Sequence of chain 1.B:
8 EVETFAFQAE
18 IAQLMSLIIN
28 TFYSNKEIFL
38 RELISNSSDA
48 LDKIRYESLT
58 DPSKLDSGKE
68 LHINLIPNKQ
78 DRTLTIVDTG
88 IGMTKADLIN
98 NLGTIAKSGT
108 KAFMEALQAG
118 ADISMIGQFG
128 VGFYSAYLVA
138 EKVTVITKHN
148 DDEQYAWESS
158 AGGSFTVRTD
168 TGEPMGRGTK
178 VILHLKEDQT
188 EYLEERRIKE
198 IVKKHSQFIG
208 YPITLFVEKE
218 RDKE

The protein below binds the small molecule below.
Small molecule (SMILES): Nc1ncnc2c1ncn2[C@@H]1O[C@H](CO[P](=O)(O)O[P](=O)(O)NP(=O)(O)O)[C@@H](O)[C@H]1O

Binding-site contacts:
Ligand atom O3A contacts residue GLY127 of chain 1.B at 3.8 Å.
Ligand atom N9 contacts residue MET90 of chain 1.B at 3.9 Å.
Ligand atom C2 contacts residue ALA47 of chain 1.B at 3.6 Å (hydrophobic).
Ligand atom O2A contacts residue PHE130 of chain 1.B at 3.0 Å (h-bond).
Ligand atom O1B contacts residue ASN43 of chain 1.B at 3.0 Å (h-bond).
Ligand atom O3G contacts residue GLY129 of chain 1.B at 3.3 Å (h-bond).
Ligand atom O4' contacts residue LEU99 of chain 1.B at 3.6 Å.
Ligand atom O2' contacts residue ASN98 of chain 1.B at 3.1 Å (h-bond).
Ligand atom O3G contacts residue GLY127 of chain 1.B at 3.0 Å.
Ligand atom O1A contacts residue ASN43 of chain 1.B at 3.0 Å (h-bond).
Ligand atom O1A contacts residue MG1 of chain 1.F at 2.1 Å.
Ligand atom O1B contacts residue MG1 of chain 1.F at 2.1 Å.
Ligand atom PA contacts residue MG1 of chain 1.F at 3.2 Å.
Ligand atom N6 contacts residue ASP85 of chain 1.B at 3.0 Å (salt-bridge).
Ligand atom C4' contacts residue ASN98 of chain 1.B at 3.8 Å.
Ligand atom O2G contacts residue MG1 of chain 1.F at 2.0 Å.
Ligand atom N1 contacts residue THR176 of chain 1.B at 3.4 Å (h-bond).
Ligand atom O2G contacts residue GLY129 of chain 1.B at 3.8 Å.
Ligand atom PA contacts residue PHE130 of chain 1.B at 3.5 Å.
Ligand atom O1A contacts residue PHE130 of chain 1.B at 3.1 Å (h-bond).
Ligand atom O1A contacts residue GLY129 of chain 1.B at 3.8 Å.
Ligand atom O2G contacts residue GLU39 of chain 1.B at 3.6 Å.
Ligand atom N3 contacts residue MET90 of chain 1.B at 3.6 Å.
Ligand atom O3G contacts residue VAL128 of chain 1.B at 3.3 Å (h-bond).
Ligand atom C8 contacts residue ASN43 of chain 1.B at 3.6 Å.
Ligand atom C5' contacts residue ASN98 of chain 1.B at 3.7 Å.
Ligand atom O2A contacts residue VAL128 of chain 1.B at 3.6 Å.
Ligand atom C1' contacts residue MET90 of chain 1.B at 3.8 Å (hydrophobic).
Ligand atom O1G contacts residue GLY124 of chain 1.B at 3.2 Å (h-bond).
Ligand atom N7 contacts residue ASN43 of chain 1.B at 3.3 Å.
Ligand atom PB contacts residue MG1 of chain 1.F at 3.1 Å.
Ligand atom PG contacts residue GLY124 of chain 1.B at 3.4 Å.
Ligand atom PG contacts residue MG1 of chain 1.F at 3.3 Å.
Ligand atom O3G contacts residue GLY124 of chain 1.B at 2.6 Å (h-bond).
Ligand atom N1 contacts residue ALA47 of chain 1.B at 3.3 Å.
Ligand atom N6 contacts residue THR176 of chain 1.B at 3.7 Å.
Ligand atom N3B contacts residue MG1 of chain 1.F at 3.7 Å.
Ligand atom O3A contacts residue MG1 of chain 1.F at 3.4 Å.
Ligand atom C4 contacts residue MET90 of chain 1.B at 3.8 Å (hydrophobic).
Ligand atom O2A contacts residue GLY129 of chain 1.B at 3.4 Å (h-bond).